Sequence of chain 1.D:
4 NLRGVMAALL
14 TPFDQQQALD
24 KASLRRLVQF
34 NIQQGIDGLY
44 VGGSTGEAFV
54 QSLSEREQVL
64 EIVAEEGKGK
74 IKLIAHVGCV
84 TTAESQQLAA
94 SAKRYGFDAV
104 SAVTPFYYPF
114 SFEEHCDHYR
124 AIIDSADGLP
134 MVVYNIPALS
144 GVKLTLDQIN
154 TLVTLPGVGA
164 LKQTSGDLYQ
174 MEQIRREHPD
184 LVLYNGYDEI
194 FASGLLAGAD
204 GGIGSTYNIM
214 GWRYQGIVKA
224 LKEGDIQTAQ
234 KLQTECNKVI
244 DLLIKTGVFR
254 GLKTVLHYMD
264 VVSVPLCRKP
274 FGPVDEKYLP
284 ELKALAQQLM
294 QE

The small molecule below binds the protein below.
Small molecule (SMILES): CC(=O)C(=O)O

Binding-site contacts:
Ligand atom O contacts residue GLY46 of chain 1.D at 4.2 Å.
Ligand atom O contacts residue SER47 of chain 1.D at 3.4 Å (h-bond).
Ligand atom OXT contacts residue LYS165 of chain 1.D at 2.5 Å (salt-bridge).
Ligand atom OXT contacts residue TYR43 of chain 1.D at 3.2 Å.
Ligand atom OXT contacts residue SER47 of chain 1.D at 3.2 Å (h-bond).
Ligand atom CA contacts residue ALA11 of chain 1.D at 3.9 Å (hydrophobic).
Ligand atom OXT contacts residue TYR137 of chain 1.D at 2.9 Å (h-bond).
Ligand atom C contacts residue ALA11 of chain 1.D at 4.2 Å (hydrophobic).
Ligand atom CB contacts residue THR48 of chain 1.D at 4.3 Å.
Ligand atom CA contacts residue THR48 of chain 1.D at 4.5 Å.
Ligand atom CA contacts residue LYS165 of chain 1.D at 1.5 Å.
Ligand atom OXT contacts residue GLY46 of chain 1.D at 3.5 Å.
Ligand atom CB contacts residue ILE206 of chain 1.D at 4.0 Å (hydrophobic).
Ligand atom C contacts residue SER47 of chain 1.D at 3.6 Å.
Ligand atom O contacts residue LYS165 of chain 1.D at 3.5 Å (salt-bridge).
Ligand atom O contacts residue ALA11 of chain 1.D at 3.9 Å.
Ligand atom CB contacts residue TYR137 of chain 1.D at 4.4 Å (hydrophobic).
Ligand atom CB contacts residue GLY207 of chain 1.D at 4.0 Å.
Ligand atom CA contacts residue TYR137 of chain 1.D at 3.7 Å (hydrophobic).
Ligand atom C contacts residue GLY46 of chain 1.D at 4.2 Å.
Ligand atom O contacts residue THR48 of chain 1.D at 2.7 Å (h-bond).
Ligand atom CA contacts residue ILE206 of chain 1.D at 4.1 Å (hydrophobic).
Ligand atom C contacts residue LYS165 of chain 1.D at 2.4 Å.
Ligand atom O contacts residue TYR137 of chain 1.D at 3.8 Å.
Ligand atom C contacts residue THR48 of chain 1.D at 3.9 Å.
Ligand atom CB contacts residue LYS165 of chain 1.D at 2.5 Å.
Ligand atom C contacts residue TYR43 of chain 1.D at 3.9 Å (hydrophobic).
Ligand atom CB contacts residue ALA11 of chain 1.D at 3.9 Å (hydrophobic).
Ligand atom CA contacts residue TYR43 of chain 1.D at 4.0 Å (hydrophobic).
Ligand atom C contacts residue TYR137 of chain 1.D at 3.2 Å (hydrophobic).